Binding-site contacts:
Ligand atom N2 contacts residue ASP575 of chain 1.B at 2.6 Å (salt-bridge).
Ligand atom C11 contacts residue ASP539 of chain 1.B at 3.5 Å.
Ligand atom C1 contacts residue ASN502 of chain 1.B at 3.6 Å.
Ligand atom C15 contacts residue GOL1 of chain 1.M at 3.6 Å.
Ligand atom C15 contacts residue ARG686 of chain 1.B at 3.4 Å.
Ligand atom C16 contacts residue MET529 of chain 1.B at 3.6 Å (hydrophobic).
Ligand atom N1 contacts residue PHE603 of chain 1.B at 3.4 Å.
Ligand atom C1 contacts residue ASP575 of chain 1.B at 3.2 Å.
Ligand atom N8 contacts residue ASP482 of chain 1.B at 2.9 Å (salt-bridge).
Ligand atom N4 contacts residue LYS609 of chain 1.B at 3.2 Å (salt-bridge).
Ligand atom O3 contacts residue LYS609 of chain 1.B at 2.7 Å (salt-bridge).
Ligand atom C8 contacts residue GLY579 of chain 1.B at 3.7 Å.
Ligand atom C6 contacts residue LYS609 of chain 1.B at 3.5 Å.
Ligand atom O3 contacts residue GLY605 of chain 1.B at 3.5 Å (h-bond).
Ligand atom N1 contacts residue ASN502 of chain 1.B at 2.8 Å (h-bond).
Ligand atom N8 contacts residue ARG686 of chain 1.B at 3.3 Å.
Ligand atom N3 contacts residue ILE504 of chain 1.B at 3.5 Å.
Ligand atom N7 contacts residue MET538 of chain 1.B at 3.3 Å.
Ligand atom C7 contacts residue LYS609 of chain 1.B at 3.6 Å.
Ligand atom N3 contacts residue ASN502 of chain 1.B at 3.0 Å (h-bond).
Ligand atom N4 contacts residue PHE580 of chain 1.B at 3.3 Å.
Ligand atom O2 contacts residue LYS609 of chain 1.B at 3.5 Å.
Ligand atom C16 contacts residue ASP575 of chain 1.B at 3.6 Å.
Ligand atom C15 contacts residue ASP482 of chain 1.B at 3.6 Å.
Ligand atom N1 contacts residue ASP575 of chain 1.B at 3.0 Å (salt-bridge).
Ligand atom C2 contacts residue ARG686 of chain 1.B at 3.5 Å.
Ligand atom C11 contacts residue PRO535 of chain 1.B at 3.7 Å (hydrophobic).
Ligand atom C4 contacts residue ARG686 of chain 1.B at 3.5 Å.
Ligand atom C3 contacts residue PHE580 of chain 1.B at 3.6 Å (hydrophobic).
Ligand atom C11 contacts residue MET538 of chain 1.B at 3.5 Å (hydrophobic).
Ligand atom N4 contacts residue ARG686 of chain 1.B at 3.6 Å (salt-bridge).
Ligand atom N5 contacts residue PHE580 of chain 1.B at 3.2 Å.
Ligand atom C16 contacts residue LYS609 of chain 1.B at 3.6 Å.
Ligand atom N2 contacts residue MET529 of chain 1.B at 3.3 Å (h-bond).
Ligand atom N7 contacts residue ASP539 of chain 1.B at 3.0 Å (salt-bridge).
Ligand atom C3 contacts residue ARG686 of chain 1.B at 3.6 Å.
Ligand atom C5 contacts residue GOL1 of chain 1.M at 3.3 Å.
Ligand atom O1 contacts residue ARG610 of chain 1.B at 3.3 Å (salt-bridge).
Ligand atom N6 contacts residue ARG610 of chain 1.B at 3.5 Å.
Ligand atom O2 contacts residue ARG610 of chain 1.B at 3.0 Å (salt-bridge).

This protein binds this small molecule.
Small molecule (SMILES): Nc1nc2c(c(=O)[nH]1)N=C(CNc1ccc(S(=O)(=O)Nc3nccs3)cc1)CN2

Sequence of chain 1.B:
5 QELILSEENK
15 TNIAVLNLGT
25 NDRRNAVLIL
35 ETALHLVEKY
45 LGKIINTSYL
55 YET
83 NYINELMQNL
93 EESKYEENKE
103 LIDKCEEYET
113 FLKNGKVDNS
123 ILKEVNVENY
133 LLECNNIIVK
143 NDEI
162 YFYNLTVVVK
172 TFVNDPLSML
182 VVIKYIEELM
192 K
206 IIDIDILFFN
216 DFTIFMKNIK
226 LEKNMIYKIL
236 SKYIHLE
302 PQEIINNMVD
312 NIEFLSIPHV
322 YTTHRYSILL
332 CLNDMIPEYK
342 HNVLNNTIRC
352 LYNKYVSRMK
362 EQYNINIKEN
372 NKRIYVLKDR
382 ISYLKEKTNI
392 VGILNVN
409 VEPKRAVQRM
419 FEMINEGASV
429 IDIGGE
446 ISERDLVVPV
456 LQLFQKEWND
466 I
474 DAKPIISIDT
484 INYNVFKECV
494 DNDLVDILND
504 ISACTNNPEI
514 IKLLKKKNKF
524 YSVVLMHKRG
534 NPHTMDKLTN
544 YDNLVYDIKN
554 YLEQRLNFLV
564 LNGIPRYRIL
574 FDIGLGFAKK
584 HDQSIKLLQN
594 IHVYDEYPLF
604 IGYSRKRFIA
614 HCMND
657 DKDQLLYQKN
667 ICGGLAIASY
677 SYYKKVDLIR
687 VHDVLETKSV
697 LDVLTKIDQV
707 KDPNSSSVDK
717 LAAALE